This small molecule binds to this protein.
Small molecule (SMILES): COC(=O)[C@@H](NC(=O)c1cccc(C(=O)CCCCl)c1)C(C)C

Binding-site contacts:
Ligand atom C20 contacts residue CYS145 of chain 1.A at 3.6 Å (hydrophobic).
Ligand atom C12 contacts residue HIS41 of chain 1.A at 3.7 Å.
Ligand atom C19 contacts residue HIS163 of chain 1.A at 4.0 Å.
Ligand atom C19 contacts residue LEU141 of chain 1.A at 4.1 Å (hydrophobic).
Ligand atom C13 contacts residue THR25 of chain 1.A at 4.0 Å.
Ligand atom O22 contacts residue GLY143 of chain 1.A at 3.0 Å (h-bond).
Ligand atom C14 contacts residue THR25 of chain 1.A at 3.7 Å.
Ligand atom C19 contacts residue SER144 of chain 1.A at 3.5 Å.
Ligand atom C23 contacts residue CYS145 of chain 1.A at 3.8 Å (hydrophobic).
Ligand atom C16 contacts residue HIS41 of chain 1.A at 4.0 Å.
Ligand atom N03 contacts residue HIS41 of chain 1.A at 3.9 Å.
Ligand atom C20 contacts residue HIS163 of chain 1.A at 3.6 Å.
Ligand atom C18 contacts residue CYS145 of chain 1.A at 1.8 Å (hydrophobic).
Ligand atom CL21 contacts residue LEU141 of chain 1.A at 4.0 Å.
Ligand atom C23 contacts residue HIS41 of chain 1.A at 3.6 Å.
Ligand atom C05 contacts residue MET49 of chain 1.A at 4.0 Å (hydrophobic).
Ligand atom C19 contacts residue CYS145 of chain 1.A at 2.8 Å (hydrophobic).
Ligand atom C18 contacts residue HIS164 of chain 1.A at 4.1 Å.
Ligand atom O22 contacts residue ASN142 of chain 1.A at 4.2 Å.
Ligand atom C02 contacts residue HIS41 of chain 1.A at 4.2 Å.
Ligand atom C06 contacts residue MET49 of chain 1.A at 3.5 Å (hydrophobic).
Ligand atom C17 contacts residue CYS145 of chain 1.A at 2.6 Å (hydrophobic).
Ligand atom C17 contacts residue SER144 of chain 1.A at 4.3 Å.
Ligand atom CL21 contacts residue GLU166 of chain 1.A at 4.0 Å.
Ligand atom C07 contacts residue CYS44 of chain 1.A at 4.0 Å (hydrophobic).
Ligand atom C16 contacts residue CYS145 of chain 1.A at 3.5 Å (hydrophobic).
Ligand atom O22 contacts residue CYS145 of chain 1.A at 2.9 Å (h-bond).
Ligand atom C20 contacts residue MET165 of chain 1.A at 4.2 Å (hydrophobic).
Ligand atom C07 contacts residue THR45 of chain 1.A at 4.0 Å.
Ligand atom C20 contacts residue SER144 of chain 1.A at 4.1 Å.
Ligand atom C13 contacts residue HIS41 of chain 1.A at 4.2 Å.
Ligand atom C14 contacts residue THR26 of chain 1.A at 4.0 Å.
Ligand atom C15 contacts residue THR26 of chain 1.A at 3.8 Å.
Ligand atom CL21 contacts residue SER144 of chain 1.A at 3.6 Å.
Ligand atom O22 contacts residue SER144 of chain 1.A at 3.2 Å (h-bond).
Ligand atom C07 contacts residue MET49 of chain 1.A at 3.3 Å (hydrophobic).
Ligand atom C17 contacts residue GLY143 of chain 1.A at 3.8 Å.
Ligand atom CL21 contacts residue HIS163 of chain 1.A at 3.1 Å.
Ligand atom C10 contacts residue ARG188 of chain 1.A at 4.0 Å.
Ligand atom CL21 contacts residue PHE140 of chain 1.A at 3.7 Å.

Sequence of chain 1.A:
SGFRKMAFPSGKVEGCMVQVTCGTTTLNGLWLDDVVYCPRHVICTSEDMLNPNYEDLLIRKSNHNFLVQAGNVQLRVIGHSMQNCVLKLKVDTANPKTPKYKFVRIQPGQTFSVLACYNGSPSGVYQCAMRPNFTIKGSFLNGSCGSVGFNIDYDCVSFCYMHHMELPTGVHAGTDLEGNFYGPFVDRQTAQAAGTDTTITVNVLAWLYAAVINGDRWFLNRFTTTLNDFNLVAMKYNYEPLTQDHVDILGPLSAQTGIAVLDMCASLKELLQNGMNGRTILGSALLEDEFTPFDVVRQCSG